Sequence of chain 1.C:
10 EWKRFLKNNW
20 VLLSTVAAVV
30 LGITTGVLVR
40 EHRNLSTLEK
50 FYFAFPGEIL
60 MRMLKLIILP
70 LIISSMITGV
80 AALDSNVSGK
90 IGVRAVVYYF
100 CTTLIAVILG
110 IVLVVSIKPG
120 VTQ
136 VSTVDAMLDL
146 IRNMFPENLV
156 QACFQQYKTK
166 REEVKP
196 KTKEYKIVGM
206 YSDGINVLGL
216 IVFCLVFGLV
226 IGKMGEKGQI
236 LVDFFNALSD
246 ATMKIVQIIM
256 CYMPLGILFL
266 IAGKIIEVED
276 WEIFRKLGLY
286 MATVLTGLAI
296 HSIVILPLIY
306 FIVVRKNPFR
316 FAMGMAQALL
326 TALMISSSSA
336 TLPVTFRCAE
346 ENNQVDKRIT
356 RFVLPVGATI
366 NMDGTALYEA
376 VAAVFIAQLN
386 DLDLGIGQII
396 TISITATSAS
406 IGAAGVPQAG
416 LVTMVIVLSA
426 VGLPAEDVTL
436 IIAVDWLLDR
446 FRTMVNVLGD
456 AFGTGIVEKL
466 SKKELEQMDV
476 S

A small-molecule ligand and the protein it binds are described below.
Small molecule (SMILES): CC(C)CCC[C@@H](C)[C@H]1CC[C@H]2[C@@H]3CC=C4C[C@@H](OC(=O)CCC(=O)O)CC[C@]4(C)[C@H]3CC[C@]12C

Binding-site contacts:
Ligand atom CAP contacts residue ILE304 of chain 1.C at 3.9 Å (hydrophobic).
Ligand atom CAV contacts residue ARG93 of chain 1.C at 4.0 Å.
Ligand atom CAX contacts residue ARG93 of chain 1.C at 4.1 Å.
Ligand atom CAV contacts residue LEU465 of chain 1.C at 3.7 Å (hydrophobic).
Ligand atom CAQ contacts residue ILE304 of chain 1.C at 4.1 Å (hydrophobic).
Ligand atom CAK contacts residue TYR97 of chain 1.C at 4.1 Å (hydrophobic).
Ligand atom CAK contacts residue LEU465 of chain 1.C at 4.5 Å (hydrophobic).
Ligand atom CAQ contacts residue TYR97 of chain 1.C at 4.4 Å (hydrophobic).
Ligand atom CAB contacts residue ILE300 of chain 1.C at 4.3 Å (hydrophobic).
Ligand atom CBF contacts residue VAL96 of chain 1.C at 4.5 Å (hydrophobic).
Ligand atom CAI contacts residue LEU465 of chain 1.C at 3.7 Å (hydrophobic).
Ligand atom CAL contacts residue VAL92 of chain 1.C at 4.1 Å (hydrophobic).
Ligand atom OAF contacts residue ARG93 of chain 1.C at 4.1 Å.
Ligand atom CAL contacts residue ARG93 of chain 1.C at 4.0 Å.
Ligand atom OAH contacts residue LYS89 of chain 1.C at 4.0 Å.
Ligand atom CAZ contacts residue VAL96 of chain 1.C at 3.9 Å (hydrophobic).
Ligand atom CAY contacts residue VAL92 of chain 1.C at 4.5 Å (hydrophobic).
Ligand atom CAI contacts residue ARG93 of chain 1.C at 4.1 Å.
Ligand atom OAW contacts residue ARG93 of chain 1.C at 4.3 Å.
Ligand atom CBH contacts residue LEU465 of chain 1.C at 4.4 Å (hydrophobic).
Ligand atom CAE contacts residue VAL308 of chain 1.C at 4.0 Å (hydrophobic).
Ligand atom CAZ contacts residue LEU465 of chain 1.C at 3.6 Å (hydrophobic).
Ligand atom CAN contacts residue ILE304 of chain 1.C at 3.8 Å (hydrophobic).
Ligand atom CAK contacts residue VAL96 of chain 1.C at 4.0 Å (hydrophobic).
Ligand atom CBC contacts residue VAL96 of chain 1.C at 4.2 Å (hydrophobic).
Ligand atom CAP contacts residue CYS100 of chain 1.C at 4.5 Å (hydrophobic).
Ligand atom CAI contacts residue TYR97 of chain 1.C at 4.3 Å (hydrophobic).
Ligand atom OAF contacts residue LYS89 of chain 1.C at 4.3 Å.
Ligand atom CAX contacts residue LYS89 of chain 1.C at 4.4 Å.
Ligand atom OAG contacts residue VAL92 of chain 1.C at 4.4 Å.
Ligand atom CAV contacts residue VAL96 of chain 1.C at 4.4 Å (hydrophobic).
Ligand atom CAO contacts residue ILE304 of chain 1.C at 3.9 Å (hydrophobic).
Ligand atom CAJ contacts residue ILE304 of chain 1.C at 4.3 Å (hydrophobic).
Ligand atom CAI contacts residue VAL96 of chain 1.C at 3.6 Å (hydrophobic).
Ligand atom CAD contacts residue LEU465 of chain 1.C at 3.9 Å (hydrophobic).
Ligand atom CAB contacts residue LEU303 of chain 1.C at 4.2 Å (hydrophobic).